Sequence of chain 1.B:
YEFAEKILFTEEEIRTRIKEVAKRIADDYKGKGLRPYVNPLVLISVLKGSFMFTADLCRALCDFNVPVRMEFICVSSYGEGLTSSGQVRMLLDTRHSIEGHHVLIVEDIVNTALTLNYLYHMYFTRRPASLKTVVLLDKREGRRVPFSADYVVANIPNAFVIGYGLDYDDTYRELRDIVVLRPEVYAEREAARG

The protein below binds the small molecule below.
Small molecule (SMILES): Oc1ncnc2cn[nH]c12

Binding-site contacts:
Ligand atom N1 contacts residue LEU170 of chain 1.B at 4.2 Å.
Ligand atom N1 contacts residue PHE164 of chain 1.B at 3.5 Å.
Ligand atom C6 contacts residue PHE164 of chain 1.B at 3.6 Å (hydrophobic).
Ligand atom N8 contacts residue ASN115 of chain 1.B at 3.8 Å.
Ligand atom N3 contacts residue PRP1 of chain 1.I at 4.2 Å.
Ligand atom C2 contacts residue ASP171 of chain 1.B at 3.6 Å.
Ligand atom N7 contacts residue LYS143 of chain 1.B at 3.4 Å (salt-bridge).
Ligand atom N3 contacts residue PHE164 of chain 1.B at 4.0 Å.
Ligand atom O6 contacts residue ALA163 of chain 1.B at 3.5 Å (h-bond).
Ligand atom N1 contacts residue VAL165 of chain 1.B at 2.8 Å (h-bond).
Ligand atom C9 contacts residue PRP1 of chain 1.I at 3.7 Å.
Ligand atom N7 contacts residue ILE113 of chain 1.B at 4.2 Å.
Ligand atom N7 contacts residue ASN115 of chain 1.B at 3.8 Å.
Ligand atom C5 contacts residue ILE113 of chain 1.B at 4.2 Å (hydrophobic).
Ligand atom C4 contacts residue ILE113 of chain 1.B at 4.1 Å (hydrophobic).
Ligand atom N1 contacts residue ASP171 of chain 1.B at 4.3 Å.
Ligand atom N3 contacts residue ILE113 of chain 1.B at 4.3 Å.
Ligand atom C9 contacts residue TYR82 of chain 1.B at 3.3 Å (hydrophobic).
Ligand atom C5 contacts residue LYS143 of chain 1.B at 3.9 Å.
Ligand atom N8 contacts residue PRP1 of chain 1.I at 3.9 Å.
Ligand atom O6 contacts residue ILE113 of chain 1.B at 4.2 Å.
Ligand atom C5 contacts residue PHE164 of chain 1.B at 3.8 Å (hydrophobic).
Ligand atom O6 contacts residue LYS143 of chain 1.B at 2.8 Å (salt-bridge).
Ligand atom N7 contacts residue TYR82 of chain 1.B at 4.0 Å.
Ligand atom C2 contacts residue PHE164 of chain 1.B at 3.6 Å (hydrophobic).
Ligand atom O6 contacts residue VAL165 of chain 1.B at 2.9 Å (h-bond).
Ligand atom C2 contacts residue VAL165 of chain 1.B at 3.6 Å (hydrophobic).
Ligand atom C6 contacts residue LYS143 of chain 1.B at 3.7 Å.
Ligand atom O6 contacts residue PHE164 of chain 1.B at 3.5 Å.
Ligand atom N3 contacts residue LEU170 of chain 1.B at 4.2 Å.
Ligand atom C2 contacts residue LEU170 of chain 1.B at 3.8 Å (hydrophobic).
Ligand atom C6 contacts residue ILE113 of chain 1.B at 4.2 Å (hydrophobic).
Ligand atom C4 contacts residue PRP1 of chain 1.I at 4.4 Å.
Ligand atom C4 contacts residue TYR82 of chain 1.B at 4.2 Å (hydrophobic).
Ligand atom C4 contacts residue PHE164 of chain 1.B at 4.1 Å (hydrophobic).
Ligand atom N8 contacts residue TYR82 of chain 1.B at 3.0 Å (h-bond).
Ligand atom N3 contacts residue ASP171 of chain 1.B at 4.2 Å.
Ligand atom C6 contacts residue VAL165 of chain 1.B at 3.7 Å (hydrophobic).
Ligand atom N3 contacts residue MG1 of chain 1.F at 4.3 Å.
Ligand atom C9 contacts residue ILE113 of chain 1.B at 4.1 Å (hydrophobic).